Binding-site contacts:
Ligand atom C4 contacts residue LYS91 of chain 1.F at 3.6 Å.
Ligand atom O6 contacts residue TRP88 of chain 1.F at 3.4 Å.
Ligand atom O5 contacts residue GLN56 of chain 1.F at 3.1 Å (h-bond).
Ligand atom O4 contacts residue GLN56 of chain 1.F at 3.4 Å.
Ligand atom O8 contacts residue ALA32 of chain 1.G at 3.9 Å.
Ligand atom O6 contacts residue GLN56 of chain 1.F at 3.4 Å (h-bond).
Ligand atom O2 contacts residue ASN90 of chain 1.F at 3.2 Å (h-bond).
Ligand atom O4 contacts residue GLU51 of chain 1.F at 2.7 Å (salt-bridge).
Ligand atom C2 contacts residue LYS91 of chain 1.F at 3.5 Å.
Ligand atom C6 contacts residue TRP88 of chain 1.F at 3.6 Å (hydrophobic).
Ligand atom C3 contacts residue LYS91 of chain 1.F at 3.3 Å.
Ligand atom O2 contacts residue LYS91 of chain 1.F at 4.0 Å.
Ligand atom C8 contacts residue TRP88 of chain 1.F at 3.6 Å (hydrophobic).
Ligand atom C3 contacts residue TRP88 of chain 1.F at 3.8 Å (hydrophobic).
Ligand atom C6 contacts residue HIS57 of chain 1.F at 3.4 Å.
Ligand atom C5 contacts residue GLN56 of chain 1.F at 4.0 Å.
Ligand atom O8 contacts residue TRP88 of chain 1.F at 4.0 Å.
Ligand atom O8 contacts residue GLY33 of chain 1.G at 2.7 Å (h-bond).
Ligand atom O6 contacts residue HIS57 of chain 1.F at 3.3 Å.
Ligand atom C7 contacts residue TRP88 of chain 1.F at 3.9 Å (hydrophobic).
Ligand atom O8 contacts residue GLN61 of chain 1.F at 2.8 Å (h-bond).
Ligand atom O3 contacts residue ASN90 of chain 1.F at 2.7 Å (h-bond).
Ligand atom O7 contacts residue GLY33 of chain 1.G at 3.1 Å.
Ligand atom O1 contacts residue TRP88 of chain 1.F at 3.6 Å.
Ligand atom C4 contacts residue GLU51 of chain 1.F at 3.0 Å.
Ligand atom N1 contacts residue GLN61 of chain 1.F at 4.0 Å.
Ligand atom O6 contacts residue GLN61 of chain 1.F at 2.7 Å (h-bond).
Ligand atom O3 contacts residue LYS91 of chain 1.F at 2.5 Å (salt-bridge).
Ligand atom C4 contacts residue TRP88 of chain 1.F at 3.8 Å (hydrophobic).
Ligand atom C6 contacts residue GLN61 of chain 1.F at 3.9 Å.
Ligand atom O4 contacts residue LYS91 of chain 1.F at 2.8 Å (salt-bridge).
Ligand atom C5 contacts residue TRP88 of chain 1.F at 3.8 Å (hydrophobic).
Ligand atom C1 contacts residue GLN56 of chain 1.F at 4.0 Å.
Ligand atom C6 contacts residue GLU51 of chain 1.F at 4.0 Å.
Ligand atom C6 contacts residue GLN56 of chain 1.F at 3.7 Å.
Ligand atom O3 contacts residue TRP88 of chain 1.F at 3.9 Å.
Ligand atom C5 contacts residue GLU51 of chain 1.F at 4.1 Å.
Ligand atom C3 contacts residue ASN90 of chain 1.F at 3.8 Å.
Ligand atom O7 contacts residue TYR12 of chain 1.F at 4.1 Å.
Ligand atom N1 contacts residue GLY33 of chain 1.G at 3.5 Å (h-bond).

Sequence of chain 1.G:
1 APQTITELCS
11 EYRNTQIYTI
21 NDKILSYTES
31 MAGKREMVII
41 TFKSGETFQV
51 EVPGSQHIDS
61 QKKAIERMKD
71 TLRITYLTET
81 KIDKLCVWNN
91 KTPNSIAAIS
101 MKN

The protein below binds the small molecule below.
Small molecule (SMILES): O=[N+]([O-])c1cccc(O[C@H]2O[C@H](CO)[C@H](O)[C@H](O)[C@H]2O)c1

Sequence of chain 1.F:
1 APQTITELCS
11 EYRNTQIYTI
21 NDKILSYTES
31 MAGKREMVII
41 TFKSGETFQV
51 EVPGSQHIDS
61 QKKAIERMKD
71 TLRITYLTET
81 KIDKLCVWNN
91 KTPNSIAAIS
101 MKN